Binding-site contacts:
Ligand atom N20 contacts residue MET185 of chain 1.A at 3.6 Å.
Ligand atom C12 contacts residue VAL252 of chain 1.A at 3.1 Å (hydrophobic).
Ligand atom C24 contacts residue ASP93 of chain 1.A at 3.5 Å.
Ligand atom C09 contacts residue VAL252 of chain 1.A at 3.7 Å (hydrophobic).
Ligand atom C17 contacts residue VAL252 of chain 1.A at 4.0 Å (hydrophobic).
Ligand atom C19 contacts residue MET185 of chain 1.A at 4.0 Å (hydrophobic).
Ligand atom C15 contacts residue TRP399 of chain 1.A at 3.4 Å (hydrophobic).
Ligand atom C13 contacts residue ALA253 of chain 1.A at 3.8 Å (hydrophobic).
Ligand atom C25 contacts residue PHE85 of chain 1.A at 4.0 Å (hydrophobic).
Ligand atom C26 contacts residue ASP93 of chain 1.A at 3.7 Å.
Ligand atom O03 contacts residue VAL248 of chain 1.A at 3.5 Å.
Ligand atom C10 contacts residue VAL252 of chain 1.A at 3.4 Å (hydrophobic).
Ligand atom C01 contacts residue VAL96 of chain 1.A at 3.4 Å (hydrophobic).
Ligand atom C16 contacts residue ILE82 of chain 1.A at 3.9 Å (hydrophobic).
Ligand atom C16 contacts residue TRP399 of chain 1.A at 3.5 Å (hydrophobic).
Ligand atom C25 contacts residue ILE89 of chain 1.A at 4.1 Å (hydrophobic).
Ligand atom O05 contacts residue SER202 of chain 1.A at 4.1 Å.
Ligand atom C12 contacts residue LEU102 of chain 1.A at 3.9 Å (hydrophobic).
Ligand atom N14 contacts residue LEU102 of chain 1.A at 3.6 Å.
Ligand atom C18 contacts residue THR186 of chain 1.A at 4.1 Å.
Ligand atom C15 contacts residue PHE301 of chain 1.A at 4.0 Å (hydrophobic).
Ligand atom C02 contacts residue VAL96 of chain 1.A at 3.5 Å (hydrophobic).
Ligand atom C07 contacts residue VAL248 of chain 1.A at 3.7 Å (hydrophobic).
Ligand atom C25 contacts residue ASP93 of chain 1.A at 3.2 Å.
Ligand atom C04 contacts residue VAL96 of chain 1.A at 3.9 Å (hydrophobic).
Ligand atom C23 contacts residue GLN97 of chain 1.A at 4.0 Å.
Ligand atom C17 contacts residue THR186 of chain 1.A at 3.9 Å.
Ligand atom C11 contacts residue VAL252 of chain 1.A at 3.3 Å (hydrophobic).
Ligand atom O05 contacts residue VAL96 of chain 1.A at 3.5 Å.
Ligand atom C16 contacts residue VAL252 of chain 1.A at 4.0 Å (hydrophobic).
Ligand atom C21 contacts residue MET185 of chain 1.A at 3.8 Å (hydrophobic).
Ligand atom C06 contacts residue MET185 of chain 1.A at 3.9 Å (hydrophobic).
Ligand atom N14 contacts residue PHE301 of chain 1.A at 4.0 Å.
Ligand atom C01 contacts residue PHE245 of chain 1.A at 3.5 Å (hydrophobic).
Ligand atom C24 contacts residue GLN97 of chain 1.A at 3.7 Å.
Ligand atom C13 contacts residue VAL252 of chain 1.A at 3.8 Å (hydrophobic).
Ligand atom C13 contacts residue LEU102 of chain 1.A at 3.5 Å (hydrophobic).
Ligand atom C17 contacts residue ILE82 of chain 1.A at 4.0 Å (hydrophobic).
Ligand atom C24 contacts residue PHE85 of chain 1.A at 3.8 Å (hydrophobic).
Ligand atom C01 contacts residue PHE99 of chain 1.A at 4.0 Å (hydrophobic).

Sequence of chain 1.A:
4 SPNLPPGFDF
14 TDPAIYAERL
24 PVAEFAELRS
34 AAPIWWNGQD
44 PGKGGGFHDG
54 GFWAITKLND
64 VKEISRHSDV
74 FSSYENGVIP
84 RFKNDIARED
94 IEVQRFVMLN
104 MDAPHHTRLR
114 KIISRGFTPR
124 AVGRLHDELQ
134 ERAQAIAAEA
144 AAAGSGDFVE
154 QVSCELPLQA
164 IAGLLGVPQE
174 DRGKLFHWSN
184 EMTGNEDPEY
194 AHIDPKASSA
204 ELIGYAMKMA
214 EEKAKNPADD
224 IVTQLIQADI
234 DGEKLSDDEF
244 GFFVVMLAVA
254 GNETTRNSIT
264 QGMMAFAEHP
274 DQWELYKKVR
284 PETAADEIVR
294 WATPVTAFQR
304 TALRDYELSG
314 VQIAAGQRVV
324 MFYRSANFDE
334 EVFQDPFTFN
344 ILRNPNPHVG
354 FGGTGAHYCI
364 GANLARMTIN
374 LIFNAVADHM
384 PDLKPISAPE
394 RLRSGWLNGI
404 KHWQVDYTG

The protein below binds the small molecule below.
Small molecule (SMILES): CCOC(=O)c1cc2cc(-c3ccncc3)ccc2n1CC1CCCCC1